Binding-site contacts:
Ligand atom CA contacts residue TRP72 of chain 1.A at 3.3 Å (hydrophobic).
Ligand atom N contacts residue GLN69 of chain 1.A at 2.8 Å (h-bond).
Ligand atom OE2 contacts residue LYS65 of chain 1.A at 3.3 Å.
Ligand atom ND2 contacts residue GLN96 of chain 1.A at 3.0 Å (h-bond).
Ligand atom CD1 contacts residue GLU62 of chain 1.A at 3.4 Å.
Ligand atom CB contacts residue TRP146 of chain 1.A at 3.4 Å (hydrophobic).
Ligand atom OXT contacts residue TYR83 of chain 1.A at 2.7 Å (h-bond).
Ligand atom OXT contacts residue THR142 of chain 1.A at 3.2 Å (h-bond).
Ligand atom CD1 contacts residue TYR158 of chain 1.A at 3.4 Å (hydrophobic).
Ligand atom CA contacts residue SER76 of chain 1.A at 3.4 Å.
Ligand atom OD1 contacts residue GLN69 of chain 1.A at 3.2 Å (h-bond).
Ligand atom CA contacts residue GLU62 of chain 1.A at 3.4 Å.
Ligand atom CG contacts residue GLN69 of chain 1.A at 3.2 Å.
Ligand atom O contacts residue TRP146 of chain 1.A at 3.1 Å (h-bond).
Ligand atom O contacts residue TYR158 of chain 1.A at 2.6 Å (h-bond).
Ligand atom O contacts residue TRP72 of chain 1.A at 3.1 Å (h-bond).
Ligand atom N contacts residue TYR6 of chain 1.A at 2.7 Å (h-bond).
Ligand atom CD1 contacts residue TRP166 of chain 1.A at 3.3 Å (hydrophobic).
Ligand atom ND2 contacts residue TRP72 of chain 1.A at 3.3 Å.
Ligand atom NE2 contacts residue TYR21 of chain 1.A at 3.0 Å (h-bond).
Ligand atom O contacts residue TYR83 of chain 1.A at 2.5 Å (h-bond).
Ligand atom N contacts residue TYR155 of chain 1.A at 2.8 Å (h-bond).
Ligand atom SG contacts residue SER149 of chain 1.A at 3.3 Å (h-bond).
Ligand atom O contacts residue LYS65 of chain 1.A at 2.9 Å (salt-bridge).
Ligand atom NE2 contacts residue GLU8 of chain 1.A at 2.3 Å (salt-bridge).
Ligand atom CD2 contacts residue TRP146 of chain 1.A at 3.4 Å (hydrophobic).
Ligand atom CB contacts residue GLN69 of chain 1.A at 3.2 Å.
Ligand atom N contacts residue GLU62 of chain 1.A at 2.9 Å (salt-bridge).
Ligand atom O contacts residue TRP146 of chain 1.A at 3.2 Å.
Ligand atom C contacts residue TYR83 of chain 1.A at 3.0 Å (hydrophobic).
Ligand atom N contacts residue SER76 of chain 1.A at 2.8 Å (h-bond).
Ligand atom CB contacts residue TRP72 of chain 1.A at 3.3 Å (hydrophobic).
Ligand atom N contacts residue TYR170 of chain 1.A at 3.0 Å (h-bond).
Ligand atom CD contacts residue LYS65 of chain 1.A at 3.4 Å.
Ligand atom CD contacts residue TYR44 of chain 1.A at 3.2 Å (hydrophobic).
Ligand atom O contacts residue TRP72 of chain 1.A at 3.2 Å.
Ligand atom CB contacts residue TRP166 of chain 1.A at 3.3 Å (hydrophobic).
Ligand atom N contacts residue LYS65 of chain 1.A at 3.3 Å (salt-bridge).
Ligand atom OE1 contacts residue TYR44 of chain 1.A at 2.4 Å (h-bond).
Ligand atom O contacts residue HIS154 of chain 1.A at 2.8 Å (h-bond).

Sequence of chain 1.A:
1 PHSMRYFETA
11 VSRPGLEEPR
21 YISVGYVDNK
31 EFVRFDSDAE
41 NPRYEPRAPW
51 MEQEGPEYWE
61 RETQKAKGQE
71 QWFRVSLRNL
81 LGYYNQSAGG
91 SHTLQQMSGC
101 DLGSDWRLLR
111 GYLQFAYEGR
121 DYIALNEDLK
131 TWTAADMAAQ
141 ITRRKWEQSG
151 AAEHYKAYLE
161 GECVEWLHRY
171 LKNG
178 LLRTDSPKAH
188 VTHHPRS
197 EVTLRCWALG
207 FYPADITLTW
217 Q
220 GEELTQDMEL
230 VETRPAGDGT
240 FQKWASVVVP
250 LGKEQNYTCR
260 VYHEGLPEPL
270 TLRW

A protein and the small-molecule ligand that binds it are described below.
Small molecule (SMILES): CC(C)C[C@H](NC(=O)CNC(=O)[C@H](CS)NC(=O)[C@H](Cc1ccc(O)cc1)NC(=O)[C@H](CC(N)=O)NC(=O)[C@H](CCC(=O)O)NC(=O)[C@H](CC(C)C)NC(=O)[C@H](CCC(N)=O)NC(=O)[C@@H](N)Cc1ccc(O)cc1)C(=O)O